Sequence of chain 1.G:
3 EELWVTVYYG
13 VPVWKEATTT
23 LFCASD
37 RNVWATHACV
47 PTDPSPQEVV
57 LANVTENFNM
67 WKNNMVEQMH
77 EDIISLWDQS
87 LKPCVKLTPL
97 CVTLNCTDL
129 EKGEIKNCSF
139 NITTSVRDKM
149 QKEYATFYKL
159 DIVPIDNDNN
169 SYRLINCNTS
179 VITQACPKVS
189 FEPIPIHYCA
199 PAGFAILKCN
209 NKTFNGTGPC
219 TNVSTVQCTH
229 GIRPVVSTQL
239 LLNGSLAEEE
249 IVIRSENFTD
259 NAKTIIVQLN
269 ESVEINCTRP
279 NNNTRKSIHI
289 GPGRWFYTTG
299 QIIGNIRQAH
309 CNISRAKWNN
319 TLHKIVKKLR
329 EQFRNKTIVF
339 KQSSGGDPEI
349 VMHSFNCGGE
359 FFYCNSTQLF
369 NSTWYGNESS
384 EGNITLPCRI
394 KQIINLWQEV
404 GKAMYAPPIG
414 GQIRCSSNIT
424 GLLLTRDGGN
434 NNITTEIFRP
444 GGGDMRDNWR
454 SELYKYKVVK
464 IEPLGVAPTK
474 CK

This small molecule binds to this protein.
Small molecule (SMILES): CC(=O)N[C@@H]1[C@@H](O)[C@H](O)[C@@H](CO)O[C@H]1O

Binding-site contacts:
Ligand atom C3 contacts residue LYS322 of chain 1.G at 4.5 Å.
Ligand atom C7 contacts residue ASN268 of chain 1.G at 3.9 Å.
Ligand atom C8 contacts residue GLU269 of chain 1.G at 3.7 Å.
Ligand atom O5 contacts residue GLU247 of chain 1.G at 3.2 Å (salt-bridge).
Ligand atom C1 contacts residue ASN268 of chain 1.G at 1.5 Å.
Ligand atom C2 contacts residue GLU247 of chain 1.G at 4.2 Å.
Ligand atom C6 contacts residue GLU248 of chain 1.G at 4.2 Å.
Ligand atom O5 contacts residue ASN268 of chain 1.G at 2.4 Å (h-bond).
Ligand atom C8 contacts residue ASN268 of chain 1.G at 4.1 Å.
Ligand atom O6 contacts residue GLU247 of chain 1.G at 3.1 Å (salt-bridge).
Ligand atom O6 contacts residue GLU248 of chain 1.G at 3.6 Å.
Ligand atom C2 contacts residue ASN268 of chain 1.G at 2.5 Å.
Ligand atom C5 contacts residue ASN268 of chain 1.G at 3.8 Å.
Ligand atom C5 contacts residue LYS322 of chain 1.G at 4.1 Å.
Ligand atom C6 contacts residue GLU247 of chain 1.G at 4.0 Å.
Ligand atom C3 contacts residue ASN268 of chain 1.G at 3.9 Å.
Ligand atom C4 contacts residue ASN268 of chain 1.G at 4.3 Å.
Ligand atom O4 contacts residue LYS322 of chain 1.G at 4.3 Å.
Ligand atom C1 contacts residue GLU247 of chain 1.G at 3.9 Å.
Ligand atom O5 contacts residue GLU248 of chain 1.G at 3.6 Å.
Ligand atom C1 contacts residue GLU248 of chain 1.G at 4.5 Å.
Ligand atom C4 contacts residue GLU247 of chain 1.G at 4.4 Å.
Ligand atom N2 contacts residue ASN268 of chain 1.G at 2.9 Å (h-bond).
Ligand atom C5 contacts residue GLU247 of chain 1.G at 4.1 Å.